This protein binds this small molecule.
Small molecule (SMILES): O=C(O)C[C@H](NC(=O)CP(=O)(O)O)C(=O)O

Sequence of chain 1.F:
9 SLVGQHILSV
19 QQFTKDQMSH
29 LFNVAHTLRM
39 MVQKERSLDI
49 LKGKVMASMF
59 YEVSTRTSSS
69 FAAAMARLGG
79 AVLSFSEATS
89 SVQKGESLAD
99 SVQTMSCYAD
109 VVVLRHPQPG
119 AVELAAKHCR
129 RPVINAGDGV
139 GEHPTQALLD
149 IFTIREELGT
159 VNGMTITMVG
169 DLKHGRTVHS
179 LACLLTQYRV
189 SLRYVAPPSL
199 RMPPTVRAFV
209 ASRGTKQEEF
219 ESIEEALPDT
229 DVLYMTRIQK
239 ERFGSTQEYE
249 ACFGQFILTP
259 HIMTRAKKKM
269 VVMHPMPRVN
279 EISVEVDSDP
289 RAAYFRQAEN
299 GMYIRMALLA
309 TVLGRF

Binding-site contacts:
Ligand atom O1P contacts residue LYS92 of chain 1.F at 2.4 Å (salt-bridge).
Ligand atom C1 contacts residue ARG113 of chain 1.E at 3.8 Å.
Ligand atom O3 contacts residue ARG174 of chain 1.E at 2.5 Å (salt-bridge).
Ligand atom C1 contacts residue MET274 of chain 1.E at 3.7 Å (hydrophobic).
Ligand atom C4 contacts residue LYS92 of chain 1.F at 3.7 Å.
Ligand atom N2 contacts residue LYS92 of chain 1.F at 3.9 Å.
Ligand atom C5 contacts residue MET274 of chain 1.E at 3.6 Å (hydrophobic).
Ligand atom O1P contacts residue SER89 of chain 1.F at 3.2 Å (h-bond).
Ligand atom P contacts residue LYS92 of chain 1.F at 3.8 Å.
Ligand atom O3P contacts residue THR63 of chain 1.E at 3.0 Å (h-bond).
Ligand atom O4 contacts residue MET274 of chain 1.E at 3.5 Å (h-bond).
Ligand atom P contacts residue ARG113 of chain 1.E at 3.6 Å.
Ligand atom P contacts residue SER89 of chain 1.F at 3.7 Å.
Ligand atom P contacts residue SER62 of chain 1.E at 3.7 Å.
Ligand atom O3P contacts residue SER89 of chain 1.F at 2.9 Å (h-bond).
Ligand atom O2P contacts residue SER62 of chain 1.E at 2.5 Å (h-bond).
Ligand atom O4 contacts residue LYS92 of chain 1.F at 3.0 Å (salt-bridge).
Ligand atom O4 contacts residue ARG235 of chain 1.E at 3.3 Å (salt-bridge).
Ligand atom O2 contacts residue ARG174 of chain 1.E at 2.5 Å (salt-bridge).
Ligand atom O1 contacts residue THR65 of chain 1.E at 3.2 Å (h-bond).
Ligand atom C5 contacts residue GLN237 of chain 1.E at 3.5 Å.
Ligand atom N2 contacts residue MET274 of chain 1.E at 3.0 Å (h-bond).
Ligand atom O1P contacts residue ARG113 of chain 1.E at 2.9 Å (salt-bridge).
Ligand atom O1 contacts residue ARG113 of chain 1.E at 2.9 Å (salt-bridge).
Ligand atom O5 contacts residue ARG235 of chain 1.E at 3.4 Å (salt-bridge).
Ligand atom C5 contacts residue ARG235 of chain 1.E at 3.9 Å.
Ligand atom O3P contacts residue ARG64 of chain 1.E at 2.9 Å (salt-bridge).
Ligand atom C1P contacts residue ARG64 of chain 1.E at 3.6 Å.
Ligand atom C1P contacts residue MET274 of chain 1.E at 3.4 Å (hydrophobic).
Ligand atom C3 contacts residue MET274 of chain 1.E at 3.8 Å (hydrophobic).
Ligand atom O2P contacts residue THR65 of chain 1.E at 2.7 Å (h-bond).
Ligand atom O2 contacts residue LYS92 of chain 1.F at 2.6 Å (salt-bridge).
Ligand atom C4 contacts residue ARG174 of chain 1.E at 3.1 Å.
Ligand atom O2 contacts residue ARG113 of chain 1.E at 3.6 Å.
Ligand atom O2P contacts residue ARG113 of chain 1.E at 3.2 Å (salt-bridge).
Ligand atom O5 contacts residue GLN237 of chain 1.E at 2.7 Å (h-bond).
Ligand atom O2P contacts residue THR63 of chain 1.E at 3.8 Å.
Ligand atom C2 contacts residue THR175 of chain 1.E at 3.8 Å.
Ligand atom O1 contacts residue HIS141 of chain 1.E at 2.9 Å (h-bond).
Ligand atom C1P contacts residue THR65 of chain 1.E at 3.9 Å.

Sequence of chain 1.E:
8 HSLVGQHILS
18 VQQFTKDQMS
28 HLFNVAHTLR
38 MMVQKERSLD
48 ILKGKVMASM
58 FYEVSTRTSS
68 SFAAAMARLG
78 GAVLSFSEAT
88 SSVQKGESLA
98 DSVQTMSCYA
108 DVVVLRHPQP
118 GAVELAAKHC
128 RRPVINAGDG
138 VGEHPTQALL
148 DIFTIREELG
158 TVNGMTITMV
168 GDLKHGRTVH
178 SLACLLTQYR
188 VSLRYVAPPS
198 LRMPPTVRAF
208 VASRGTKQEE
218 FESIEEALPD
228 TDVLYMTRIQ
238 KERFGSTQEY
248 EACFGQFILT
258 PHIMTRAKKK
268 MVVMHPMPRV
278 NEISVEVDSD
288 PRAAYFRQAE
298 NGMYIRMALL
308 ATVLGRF